Binding-site contacts:
Ligand atom C09 contacts residue CYS196 of chain 1.B at 3.6 Å (hydrophobic).
Ligand atom C14 contacts residue ARG112 of chain 1.C at 3.6 Å.
Ligand atom N06 contacts residue TRP151 of chain 1.B at 3.2 Å (h-bond).
Ligand atom C18 contacts residue TYR200 of chain 1.B at 3.1 Å (hydrophobic).
Ligand atom C08 contacts residue CYS196 of chain 1.B at 3.6 Å (hydrophobic).
Ligand atom C04 contacts residue GLN63 of chain 1.C at 3.1 Å.
Ligand atom C02 contacts residue GLN63 of chain 1.C at 3.5 Å.
Ligand atom C20 contacts residue MET122 of chain 1.C at 3.6 Å (hydrophobic).
Ligand atom C15 contacts residue LEU120 of chain 1.C at 3.4 Å (hydrophobic).
Ligand atom C20 contacts residue TRP151 of chain 1.B at 3.2 Å (hydrophobic).
Ligand atom N02 contacts residue GLN63 of chain 1.C at 3.6 Å.
Ligand atom N01 contacts residue CYS195 of chain 1.B at 3.5 Å (h-bond).
Ligand atom N02 contacts residue CYS195 of chain 1.B at 3.5 Å (h-bond).
Ligand atom N06 contacts residue MET122 of chain 1.C at 3.5 Å.
Ligand atom C19 contacts residue TYR200 of chain 1.B at 3.7 Å (hydrophobic).
Ligand atom N01 contacts residue MET122 of chain 1.C at 3.4 Å (h-bond).
Ligand atom O01 contacts residue THR65 of chain 1.C at 3.6 Å.
Ligand atom C05 contacts residue GLN63 of chain 1.C at 3.7 Å.
Ligand atom N01 contacts residue GLN63 of chain 1.C at 2.9 Å (h-bond).
Ligand atom C12 contacts residue TYR200 of chain 1.B at 3.4 Å (hydrophobic).
Ligand atom N02 contacts residue TYR172 of chain 1.C at 3.0 Å (h-bond).
Ligand atom C08 contacts residue MET122 of chain 1.C at 3.6 Å (hydrophobic).
Ligand atom N05 contacts residue TRP151 of chain 1.B at 3.3 Å (h-bond).
Ligand atom O01 contacts residue GLN63 of chain 1.C at 3.7 Å.
Ligand atom C09 contacts residue MET122 of chain 1.C at 3.7 Å (hydrophobic).
Ligand atom N03 contacts residue MET122 of chain 1.C at 3.6 Å.
Ligand atom C09 contacts residue CYS195 of chain 1.B at 3.7 Å (hydrophobic).
Ligand atom C03 contacts residue GLN63 of chain 1.C at 3.5 Å.
Ligand atom C16 contacts residue MET122 of chain 1.C at 3.7 Å (hydrophobic).
Ligand atom C01 contacts residue GLN63 of chain 1.C at 3.7 Å.
Ligand atom O01 contacts residue THR64 of chain 1.C at 3.6 Å.
Ligand atom C23 contacts residue TYR200 of chain 1.B at 3.6 Å (hydrophobic).
Ligand atom C07 contacts residue THR64 of chain 1.C at 3.6 Å.
Ligand atom N02 contacts residue TYR193 of chain 1.B at 3.6 Å.
Ligand atom C08 contacts residue GLN63 of chain 1.C at 3.7 Å.
Ligand atom N01 contacts residue CYS196 of chain 1.B at 3.4 Å (h-bond).
Ligand atom C09 contacts residue GLN63 of chain 1.C at 3.7 Å.
Ligand atom C17 contacts residue TRP151 of chain 1.B at 3.4 Å (hydrophobic).
Ligand atom C22 contacts residue TYR193 of chain 1.B at 3.7 Å (hydrophobic).
Ligand atom C01 contacts residue THR163 of chain 1.C at 3.6 Å.

The protein below binds the small molecule below.
Small molecule (SMILES): COc1ccc(-c2cc(N(Cc3ccccn3)Cc3ccccn3)nc(N)n2)cc1

Sequence of chain 1.C:
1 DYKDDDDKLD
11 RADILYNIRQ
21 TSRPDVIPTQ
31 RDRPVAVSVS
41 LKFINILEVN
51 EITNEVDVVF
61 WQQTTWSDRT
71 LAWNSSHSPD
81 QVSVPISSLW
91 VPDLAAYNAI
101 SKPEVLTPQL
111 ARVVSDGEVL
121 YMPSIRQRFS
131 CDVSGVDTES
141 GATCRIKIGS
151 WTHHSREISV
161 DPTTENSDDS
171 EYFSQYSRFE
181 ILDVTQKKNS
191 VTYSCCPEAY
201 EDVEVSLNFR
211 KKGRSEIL

Sequence of chain 1.B:
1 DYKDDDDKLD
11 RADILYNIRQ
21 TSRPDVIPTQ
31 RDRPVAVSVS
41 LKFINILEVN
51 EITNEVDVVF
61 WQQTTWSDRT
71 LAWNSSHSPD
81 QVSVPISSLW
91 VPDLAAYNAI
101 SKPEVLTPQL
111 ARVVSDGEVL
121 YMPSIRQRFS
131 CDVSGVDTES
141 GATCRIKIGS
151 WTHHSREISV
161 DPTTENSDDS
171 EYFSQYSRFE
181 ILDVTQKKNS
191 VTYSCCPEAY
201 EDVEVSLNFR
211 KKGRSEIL